Binding-site contacts:
Ligand atom N2 contacts residue HIS96 of chain 1.A at 3.3 Å (h-bond).
Ligand atom N2 contacts residue HIS119 of chain 1.A at 3.4 Å (h-bond).
Ligand atom C13 contacts residue LEU197 of chain 1.A at 3.9 Å (hydrophobic).
Ligand atom O1 contacts residue LEU197 of chain 1.A at 3.3 Å.
Ligand atom C10 contacts residue GOL1 of chain 1.C at 3.9 Å.
Ligand atom O2 contacts residue TRP208 of chain 1.A at 4.0 Å.
Ligand atom N2 contacts residue ZN1 of chain 1.B at 2.0 Å.
Ligand atom C14 contacts residue LEU197 of chain 1.A at 4.0 Å (hydrophobic).
Ligand atom O contacts residue LEU197 of chain 1.A at 3.9 Å.
Ligand atom S contacts residue HIS94 of chain 1.A at 3.9 Å.
Ligand atom C14 contacts residue GLN92 of chain 1.A at 3.9 Å.
Ligand atom O2 contacts residue HIS119 of chain 1.A at 3.5 Å (h-bond).
Ligand atom C8 contacts residue GOL1 of chain 1.C at 3.9 Å.
Ligand atom O1 contacts residue TRP208 of chain 1.A at 3.6 Å.
Ligand atom C9 contacts residue LEU197 of chain 1.A at 4.1 Å (hydrophobic).
Ligand atom C10 contacts residue THR199 of chain 1.A at 3.4 Å.
Ligand atom O2 contacts residue VAL142 of chain 1.A at 3.8 Å.
Ligand atom S contacts residue HIS119 of chain 1.A at 4.0 Å.
Ligand atom C13 contacts residue VAL121 of chain 1.A at 3.8 Å (hydrophobic).
Ligand atom C10 contacts residue LEU197 of chain 1.A at 4.0 Å (hydrophobic).
Ligand atom S contacts residue ZN1 of chain 1.B at 3.0 Å.
Ligand atom N2 contacts residue THR198 of chain 1.A at 2.8 Å (h-bond).
Ligand atom O1 contacts residue ZN1 of chain 1.B at 4.1 Å.
Ligand atom S contacts residue THR198 of chain 1.A at 3.9 Å.
Ligand atom N2 contacts residue HIS94 of chain 1.A at 3.3 Å (h-bond).
Ligand atom O1 contacts residue THR198 of chain 1.A at 3.0 Å (h-bond).
Ligand atom C9 contacts residue GOL1 of chain 1.C at 3.9 Å.
Ligand atom C contacts residue PHE130 of chain 1.A at 3.7 Å (hydrophobic).
Ligand atom C11 contacts residue LEU197 of chain 1.A at 3.9 Å (hydrophobic).
Ligand atom C7 contacts residue LEU197 of chain 1.A at 3.8 Å (hydrophobic).
Ligand atom O2 contacts residue VAL121 of chain 1.A at 3.9 Å.
Ligand atom C12 contacts residue HIS94 of chain 1.A at 4.1 Å.
Ligand atom C13 contacts residue HIS94 of chain 1.A at 4.0 Å.
Ligand atom N1 contacts residue PHE130 of chain 1.A at 3.8 Å.
Ligand atom C11 contacts residue THR199 of chain 1.A at 3.4 Å.
Ligand atom O2 contacts residue ZN1 of chain 1.B at 3.0 Å.
Ligand atom O contacts residue PRO201 of chain 1.A at 3.7 Å.
Ligand atom O2 contacts residue HIS94 of chain 1.A at 3.4 Å.
Ligand atom C12 contacts residue LEU197 of chain 1.A at 3.9 Å (hydrophobic).
Ligand atom N contacts residue PHE130 of chain 1.A at 3.2 Å.

Sequence of chain 1.A:
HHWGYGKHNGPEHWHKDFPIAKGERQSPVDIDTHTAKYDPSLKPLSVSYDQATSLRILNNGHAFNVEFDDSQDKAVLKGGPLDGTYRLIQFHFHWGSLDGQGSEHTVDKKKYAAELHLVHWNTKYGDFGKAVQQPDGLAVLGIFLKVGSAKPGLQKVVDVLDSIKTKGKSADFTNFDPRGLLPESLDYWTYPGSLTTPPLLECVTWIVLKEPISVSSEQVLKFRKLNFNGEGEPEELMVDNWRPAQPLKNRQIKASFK

The small molecule below binds the protein below.
Small molecule (SMILES): NS(=O)(=O)c1ccc(CCNC(=O)Nc2ccc(I)cc2)cc1